A small-molecule ligand and the protein it binds are described below.
Small molecule (SMILES): CC(=O)N[C@@H]1[C@@H](O)[C@H](O)[C@@H](CO)O[C@H]1O

Sequence of chain 1.C:
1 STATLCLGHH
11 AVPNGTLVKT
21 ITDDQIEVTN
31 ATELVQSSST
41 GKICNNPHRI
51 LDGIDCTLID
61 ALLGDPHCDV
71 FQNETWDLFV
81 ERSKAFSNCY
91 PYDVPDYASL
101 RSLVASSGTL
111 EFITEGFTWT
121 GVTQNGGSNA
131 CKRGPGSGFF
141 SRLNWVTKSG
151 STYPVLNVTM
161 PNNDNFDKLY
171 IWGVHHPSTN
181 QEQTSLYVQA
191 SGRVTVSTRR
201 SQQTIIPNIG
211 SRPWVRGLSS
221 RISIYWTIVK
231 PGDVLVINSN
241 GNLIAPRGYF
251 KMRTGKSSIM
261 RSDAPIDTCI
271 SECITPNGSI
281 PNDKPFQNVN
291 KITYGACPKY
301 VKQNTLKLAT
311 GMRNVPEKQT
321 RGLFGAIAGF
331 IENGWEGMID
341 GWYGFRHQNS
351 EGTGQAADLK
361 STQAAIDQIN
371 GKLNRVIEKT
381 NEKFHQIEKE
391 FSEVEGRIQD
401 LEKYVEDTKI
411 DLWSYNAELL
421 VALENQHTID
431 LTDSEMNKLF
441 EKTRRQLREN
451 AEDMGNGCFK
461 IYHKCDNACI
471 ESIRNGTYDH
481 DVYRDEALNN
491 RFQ

Binding-site contacts:
Ligand atom N2 contacts residue THR477 of chain 1.C at 4.2 Å.
Ligand atom C5 contacts residue GLU471 of chain 1.C at 4.5 Å.
Ligand atom C1 contacts residue THR477 of chain 1.C at 4.0 Å.
Ligand atom O5 contacts residue THR477 of chain 1.C at 4.4 Å.
Ligand atom C6 contacts residue SER472 of chain 1.C at 4.4 Å.
Ligand atom C4 contacts residue ASN475 of chain 1.C at 4.3 Å.
Ligand atom C5 contacts residue ASN475 of chain 1.C at 3.7 Å.
Ligand atom C7 contacts residue ASN475 of chain 1.C at 3.3 Å.
Ligand atom N2 contacts residue ASN475 of chain 1.C at 2.9 Å (h-bond).
Ligand atom C1 contacts residue ASN475 of chain 1.C at 1.4 Å.
Ligand atom O7 contacts residue ASN475 of chain 1.C at 3.5 Å (h-bond).
Ligand atom C6 contacts residue ALA468 of chain 1.C at 4.5 Å (hydrophobic).
Ligand atom C8 contacts residue ASN475 of chain 1.C at 3.3 Å.
Ligand atom C5 contacts residue SER472 of chain 1.C at 4.5 Å.
Ligand atom O5 contacts residue ASN475 of chain 1.C at 2.4 Å (h-bond).
Ligand atom C2 contacts residue ASN475 of chain 1.C at 2.5 Å.
Ligand atom O6 contacts residue SER472 of chain 1.C at 4.4 Å.
Ligand atom O5 contacts residue SER472 of chain 1.C at 3.8 Å.
Ligand atom C6 contacts residue GLU471 of chain 1.C at 4.3 Å.
Ligand atom O5 contacts residue GLU471 of chain 1.C at 3.5 Å.
Ligand atom C3 contacts residue ASN475 of chain 1.C at 3.8 Å.
Ligand atom C1 contacts residue SER472 of chain 1.C at 4.3 Å.
Ligand atom C1 contacts residue GLU471 of chain 1.C at 3.9 Å.